A protein and the small-molecule ligand that binds it are described below.
Small molecule (SMILES): Cc1cn([C@H]2C[C@H](O[P](=O)(O)OC[C@H]3O[C@@H](n4ccc(N)nc4=O)C[C@@H]3O[P](=O)(O)OC[C@H]3O[C@@H](n4ccc(N)nc4=O)C[C@@H]3O)[C@@H](CO[P](=O)(O)O[C@H]3C[C@H](n4cnc5c(=O)[nH]c(N)nc54)O[C@@H]3CO[P](=O)(O)O[C@H]3C[C@H](n4ccc(N)nc4=O)O[C@@H]3CO[P](=O)(O)O[C@H]3C[C@H](n4ccc(N)nc4=O)O[C@@H]3CO[P](=O)(O)O[C@H]3C[C@H](n4cnc5c4NC=NC5N)O[C@@H]3CO)O2)c(=O)[nH]c1=O

Sequence of chain 1.A:
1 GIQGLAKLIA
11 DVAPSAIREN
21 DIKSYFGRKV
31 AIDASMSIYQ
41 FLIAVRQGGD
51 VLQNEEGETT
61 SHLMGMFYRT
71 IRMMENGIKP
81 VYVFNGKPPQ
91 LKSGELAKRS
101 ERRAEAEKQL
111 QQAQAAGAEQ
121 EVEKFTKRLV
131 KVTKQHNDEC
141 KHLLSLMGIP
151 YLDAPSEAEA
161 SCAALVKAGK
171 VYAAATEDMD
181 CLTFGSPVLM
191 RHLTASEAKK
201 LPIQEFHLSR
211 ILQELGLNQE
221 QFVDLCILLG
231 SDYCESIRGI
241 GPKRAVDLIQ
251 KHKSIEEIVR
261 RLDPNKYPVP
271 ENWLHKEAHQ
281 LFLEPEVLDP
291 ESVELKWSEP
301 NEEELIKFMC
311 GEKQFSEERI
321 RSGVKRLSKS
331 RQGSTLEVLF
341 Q

Binding-site contacts:
Ligand atom N4 contacts residue GLN47 of chain 1.A at 3.2 Å (h-bond).
Ligand atom O4' contacts residue ARG319 of chain 1.A at 3.6 Å.
Ligand atom N3 contacts residue LEU52 of chain 1.A at 3.9 Å.
Ligand atom C2' contacts residue GLN314 of chain 1.A at 3.5 Å.
Ligand atom O3' contacts residue THR60 of chain 1.A at 2.9 Å (h-bond).
Ligand atom C5' contacts residue PHE315 of chain 1.A at 3.6 Å (hydrophobic).
Ligand atom C1' contacts residue ARG319 of chain 1.A at 4.0 Å.
Ligand atom OP1 contacts residue PHE315 of chain 1.A at 3.6 Å.
Ligand atom C4' contacts residue THR60 of chain 1.A at 3.8 Å.
Ligand atom C1' contacts residue GLN53 of chain 1.A at 3.2 Å.
Ligand atom P contacts residue SER316 of chain 1.A at 3.7 Å.
Ligand atom O4' contacts residue THR60 of chain 1.A at 4.0 Å.
Ligand atom O2 contacts residue LEU52 of chain 1.A at 3.3 Å.
Ligand atom O5' contacts residue GLN314 of chain 1.A at 3.8 Å.
Ligand atom O3' contacts residue ARG319 of chain 1.A at 3.8 Å.
Ligand atom O3' contacts residue LYS313 of chain 1.A at 2.8 Å (salt-bridge).
Ligand atom N1 contacts residue GLN53 of chain 1.A at 4.0 Å.
Ligand atom C3' contacts residue GLN314 of chain 1.A at 3.2 Å.
Ligand atom O5' contacts residue PHE315 of chain 1.A at 4.0 Å.
Ligand atom O3' contacts residue GLN314 of chain 1.A at 3.9 Å.
Ligand atom C4' contacts residue ARG319 of chain 1.A at 3.6 Å.
Ligand atom C3' contacts residue LYS313 of chain 1.A at 3.5 Å.
Ligand atom C5 contacts residue GLN47 of chain 1.A at 4.0 Å.
Ligand atom O3' contacts residue PHE315 of chain 1.A at 3.8 Å.
Ligand atom N1 contacts residue LEU52 of chain 1.A at 3.7 Å.
Ligand atom O3' contacts residue GLN53 of chain 1.A at 3.5 Å (h-bond).
Ligand atom C2 contacts residue LEU52 of chain 1.A at 3.4 Å (hydrophobic).
Ligand atom C2' contacts residue GLN53 of chain 1.A at 3.3 Å.
Ligand atom N4 contacts residue ARG46 of chain 1.A at 3.6 Å (salt-bridge).
Ligand atom O2 contacts residue GLN53 of chain 1.A at 3.0 Å (h-bond).
Ligand atom C3' contacts residue GLN53 of chain 1.A at 4.0 Å.
Ligand atom C7 contacts residue GLN47 of chain 1.A at 3.1 Å.
Ligand atom O2 contacts residue MET64 of chain 1.A at 3.8 Å.
Ligand atom C5 contacts residue GLN47 of chain 1.A at 3.6 Å.
Ligand atom C3' contacts residue THR60 of chain 1.A at 3.9 Å.
Ligand atom C2 contacts residue GLN53 of chain 1.A at 4.0 Å.
Ligand atom C5' contacts residue MET64 of chain 1.A at 3.6 Å (hydrophobic).
Ligand atom OP1 contacts residue SER316 of chain 1.A at 2.9 Å (h-bond).
Ligand atom OP2 contacts residue SER316 of chain 1.A at 3.8 Å.
Ligand atom O4' contacts residue LEU52 of chain 1.A at 3.5 Å.